Binding-site contacts:
Ligand atom F3 contacts residue GLU673 of chain 1.A at 3.1 Å.
Ligand atom F3 contacts residue GLY676 of chain 1.A at 3.1 Å.
Ligand atom C10 contacts residue ASN285 of chain 1.A at 3.7 Å.
Ligand atom C7 contacts residue ASN285 of chain 1.A at 3.4 Å.
Ligand atom C2 contacts residue GLU673 of chain 1.A at 3.7 Å.
Ligand atom N2 contacts residue ASN285 of chain 1.A at 3.7 Å.
Ligand atom O10 contacts residue GLY136 of chain 1.A at 3.3 Å (h-bond).
Ligand atom O10 contacts residue LEU137 of chain 1.A at 3.0 Å (h-bond).
Ligand atom F3 contacts residue SER675 of chain 1.A at 2.9 Å.
Ligand atom C8 contacts residue THR379 of chain 1.A at 3.8 Å.
Ligand atom C2 contacts residue HIS378 of chain 1.A at 3.6 Å.
Ligand atom F3 contacts residue ALA674 of chain 1.A at 3.3 Å.
Ligand atom C3 contacts residue GLY676 of chain 1.A at 3.7 Å.
Ligand atom C8 contacts residue ASN285 of chain 1.A at 3.3 Å.
Ligand atom C5 contacts residue LEU137 of chain 1.A at 3.8 Å (hydrophobic).
Ligand atom C3 contacts residue GLU673 of chain 1.A at 3.5 Å.
Ligand atom O10 contacts residue ASP284 of chain 1.A at 3.5 Å (salt-bridge).
Ligand atom C5 contacts residue GLY136 of chain 1.A at 3.7 Å.
Ligand atom C6 contacts residue HIS378 of chain 1.A at 3.5 Å.
Ligand atom O2 contacts residue GLU673 of chain 1.A at 2.8 Å (salt-bridge).
Ligand atom O4 contacts residue SER675 of chain 1.A at 3.7 Å.
Ligand atom O4 contacts residue ASN485 of chain 1.A at 3.5 Å (h-bond).
Ligand atom O2 contacts residue ASN285 of chain 1.A at 3.2 Å (h-bond).
Ligand atom C10 contacts residue LEU137 of chain 1.A at 3.6 Å (hydrophobic).
Ligand atom C7 contacts residue HIS378 of chain 1.A at 3.3 Å.
Ligand atom O6 contacts residue VAL456 of chain 1.A at 3.9 Å.
Ligand atom N1 contacts residue ASN285 of chain 1.A at 3.6 Å (h-bond).
Ligand atom O5 contacts residue HIS378 of chain 1.A at 3.7 Å.
Ligand atom O6 contacts residue HIS378 of chain 1.A at 2.7 Å (h-bond).
Ligand atom O5 contacts residue LEU137 of chain 1.A at 3.6 Å.
Ligand atom C6 contacts residue GLY136 of chain 1.A at 3.8 Å.
Ligand atom O4 contacts residue THR677 of chain 1.A at 3.9 Å.
Ligand atom C4 contacts residue GLY676 of chain 1.A at 3.8 Å.
Ligand atom C6 contacts residue ASN485 of chain 1.A at 3.3 Å.
Ligand atom O2 contacts residue TYR574 of chain 1.A at 3.1 Å (h-bond).
Ligand atom O4 contacts residue GLY676 of chain 1.A at 2.9 Å (h-bond).
Ligand atom N2 contacts residue ASP284 of chain 1.A at 3.6 Å.
Ligand atom O9 contacts residue ASN285 of chain 1.A at 2.9 Å (h-bond).
Ligand atom C9 contacts residue ASN285 of chain 1.A at 3.5 Å.
Ligand atom O6 contacts residue ASN485 of chain 1.A at 2.8 Å (h-bond).

Sequence of chain 1.A:
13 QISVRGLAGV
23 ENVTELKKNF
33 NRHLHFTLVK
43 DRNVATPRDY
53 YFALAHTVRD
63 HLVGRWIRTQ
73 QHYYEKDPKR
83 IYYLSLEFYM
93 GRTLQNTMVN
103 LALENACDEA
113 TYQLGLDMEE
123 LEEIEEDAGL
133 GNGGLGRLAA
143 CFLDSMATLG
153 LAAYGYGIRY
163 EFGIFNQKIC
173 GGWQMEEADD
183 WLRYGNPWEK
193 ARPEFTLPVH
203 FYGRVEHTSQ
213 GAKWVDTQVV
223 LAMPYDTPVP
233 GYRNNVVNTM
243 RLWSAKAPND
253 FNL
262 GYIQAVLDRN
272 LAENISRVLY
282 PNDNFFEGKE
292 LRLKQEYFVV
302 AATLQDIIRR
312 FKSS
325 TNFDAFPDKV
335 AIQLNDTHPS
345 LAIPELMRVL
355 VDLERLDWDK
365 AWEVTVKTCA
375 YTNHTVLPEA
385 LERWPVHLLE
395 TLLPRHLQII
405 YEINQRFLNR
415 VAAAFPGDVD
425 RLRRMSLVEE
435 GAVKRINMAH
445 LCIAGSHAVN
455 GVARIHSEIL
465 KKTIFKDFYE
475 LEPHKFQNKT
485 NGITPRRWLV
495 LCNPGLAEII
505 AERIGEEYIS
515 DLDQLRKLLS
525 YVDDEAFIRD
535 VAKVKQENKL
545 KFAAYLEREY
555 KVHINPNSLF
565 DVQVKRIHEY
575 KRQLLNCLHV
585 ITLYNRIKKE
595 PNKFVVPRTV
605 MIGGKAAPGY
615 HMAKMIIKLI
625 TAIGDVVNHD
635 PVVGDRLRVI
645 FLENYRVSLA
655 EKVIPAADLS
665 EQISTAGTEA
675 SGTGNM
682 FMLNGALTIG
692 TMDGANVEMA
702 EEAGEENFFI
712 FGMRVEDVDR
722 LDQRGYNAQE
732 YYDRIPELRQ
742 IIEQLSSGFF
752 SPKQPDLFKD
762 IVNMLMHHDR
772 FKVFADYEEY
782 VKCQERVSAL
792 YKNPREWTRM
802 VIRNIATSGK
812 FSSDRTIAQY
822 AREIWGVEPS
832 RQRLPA

This protein binds this small molecule.
Small molecule (SMILES): O=c1ccn([C@@H]2O[C@H](CO)[C@@H](O)[C@H](F)[C@H]2O)c(=O)[nH]1